A protein and the small-molecule ligand that binds it are described below.
Small molecule (SMILES): NCC(=O)N[C@@H](CSSC[C@H](N)C(=O)N[C@@H](Cc1ccccc1)C(=O)NCC(=O)O)C(=O)NCC(=O)N[C@H](C=O)Cc1ccc(O)cc1

Sequence of chain 7.A:
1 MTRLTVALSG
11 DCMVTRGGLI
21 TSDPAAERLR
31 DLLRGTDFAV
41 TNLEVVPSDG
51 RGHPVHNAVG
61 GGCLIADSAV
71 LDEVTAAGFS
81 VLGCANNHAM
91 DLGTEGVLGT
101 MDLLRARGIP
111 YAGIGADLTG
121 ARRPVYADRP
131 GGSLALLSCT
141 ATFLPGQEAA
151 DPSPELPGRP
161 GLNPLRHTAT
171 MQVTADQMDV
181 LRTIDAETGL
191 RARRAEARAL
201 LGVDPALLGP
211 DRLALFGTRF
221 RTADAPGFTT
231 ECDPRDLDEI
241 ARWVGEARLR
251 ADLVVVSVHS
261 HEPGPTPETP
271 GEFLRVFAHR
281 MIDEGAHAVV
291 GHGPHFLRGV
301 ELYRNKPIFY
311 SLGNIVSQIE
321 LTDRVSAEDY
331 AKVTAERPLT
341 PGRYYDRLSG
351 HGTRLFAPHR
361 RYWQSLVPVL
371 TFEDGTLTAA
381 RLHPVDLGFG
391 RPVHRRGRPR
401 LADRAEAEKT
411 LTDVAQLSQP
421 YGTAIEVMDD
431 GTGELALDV

Binding-site contacts:
Ligand atom C contacts residue GLU44 of chain 1.A at 3.5 Å.
Ligand atom C contacts residue CA1 of chain 1.D at 3.4 Å.
Ligand atom C contacts residue HIS295 of chain 1.A at 3.3 Å.
Ligand atom CZ contacts residue GLY61 of chain 1.A at 3.6 Å.
Ligand atom CE2 contacts residue PRO263 of chain 1.A at 3.6 Å (hydrophobic).
Ligand atom O contacts residue GLU44 of chain 1.A at 3.3 Å (salt-bridge).
Ligand atom C contacts residue VAL59 of chain 1.A at 3.4 Å (hydrophobic).
Ligand atom O contacts residue CA1 of chain 1.D at 2.5 Å.
Ligand atom C contacts residue GLY60 of chain 1.A at 3.5 Å.
Ligand atom OH contacts residue HIS167 of chain 1.A at 3.5 Å.
Ligand atom OXT contacts residue CA1 of chain 1.D at 3.4 Å.
Ligand atom OXT contacts residue HIS295 of chain 1.A at 3.2 Å.
Ligand atom CB contacts residue VAL59 of chain 1.A at 3.6 Å (hydrophobic).
Ligand atom CD2 contacts residue GLY61 of chain 1.A at 3.6 Å.
Ligand atom CE2 contacts residue GLY61 of chain 1.A at 3.5 Å.
Ligand atom O contacts residue ARG193 of chain 7.A at 3.4 Å (salt-bridge).
Ligand atom O contacts residue ASN87 of chain 1.A at 3.2 Å (h-bond).
Ligand atom OXT contacts residue GLU44 of chain 1.A at 2.9 Å (salt-bridge).
Ligand atom O contacts residue HIS261 of chain 1.A at 3.0 Å.
Ligand atom CB contacts residue HIS261 of chain 1.A at 3.5 Å.
Ligand atom C contacts residue HIS261 of chain 1.A at 3.7 Å.
Ligand atom N contacts residue VAL59 of chain 1.A at 3.7 Å.
Ligand atom CA contacts residue HIS88 of chain 1.A at 3.6 Å.
Ligand atom OXT contacts residue MET13 of chain 1.A at 3.4 Å (h-bond).
Ligand atom CA contacts residue GLY60 of chain 1.A at 3.2 Å.
Ligand atom O contacts residue HIS261 of chain 1.A at 3.4 Å.
Ligand atom O contacts residue HIS295 of chain 1.A at 3.7 Å.
Ligand atom OH contacts residue GLU262 of chain 1.A at 3.4 Å.
Ligand atom CA contacts residue HIS295 of chain 1.A at 3.3 Å.
Ligand atom C contacts residue HIS88 of chain 1.A at 3.1 Å.
Ligand atom O contacts residue GLY60 of chain 1.A at 3.4 Å.
Ligand atom SG contacts residue VAL59 of chain 1.A at 3.5 Å.
Ligand atom O contacts residue HIS295 of chain 1.A at 2.5 Å (h-bond).
Ligand atom CD2 contacts residue PHE356 of chain 1.A at 3.4 Å (hydrophobic).
Ligand atom CB contacts residue PHE356 of chain 1.A at 3.4 Å (hydrophobic).
Ligand atom O contacts residue VAL59 of chain 1.A at 2.9 Å (h-bond).
Ligand atom O contacts residue HIS88 of chain 1.A at 3.1 Å (h-bond).
Ligand atom C contacts residue HIS295 of chain 1.A at 3.4 Å.
Ligand atom N contacts residue GLY60 of chain 1.A at 2.6 Å (h-bond).
Ligand atom OXT contacts residue HIS88 of chain 1.A at 3.4 Å.

Sequence of chain 1.A:
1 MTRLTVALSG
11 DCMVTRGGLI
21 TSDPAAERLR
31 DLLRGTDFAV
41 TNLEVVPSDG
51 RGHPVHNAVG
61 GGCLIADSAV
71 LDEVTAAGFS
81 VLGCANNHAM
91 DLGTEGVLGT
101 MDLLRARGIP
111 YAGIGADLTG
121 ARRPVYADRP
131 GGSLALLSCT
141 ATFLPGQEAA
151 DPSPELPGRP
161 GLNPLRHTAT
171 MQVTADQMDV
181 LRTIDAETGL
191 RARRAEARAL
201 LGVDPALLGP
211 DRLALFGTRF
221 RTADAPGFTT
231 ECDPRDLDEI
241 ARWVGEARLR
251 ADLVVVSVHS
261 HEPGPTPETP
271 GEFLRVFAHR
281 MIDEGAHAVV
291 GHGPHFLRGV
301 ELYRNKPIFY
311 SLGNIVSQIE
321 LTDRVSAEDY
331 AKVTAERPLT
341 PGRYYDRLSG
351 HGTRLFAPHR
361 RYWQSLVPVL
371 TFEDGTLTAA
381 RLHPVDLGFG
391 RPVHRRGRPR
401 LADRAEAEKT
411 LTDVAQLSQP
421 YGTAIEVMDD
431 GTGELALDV